Binding-site contacts:
Ligand atom C6 contacts residue LEU147 of chain 1.A at 3.3 Å (hydrophobic).
Ligand atom O7 contacts residue ASN41 of chain 1.A at 3.5 Å (h-bond).
Ligand atom O5 contacts residue LEU147 of chain 1.A at 3.7 Å.
Ligand atom C5 contacts residue ASN41 of chain 1.A at 3.7 Å.
Ligand atom C8 contacts residue ALA60 of chain 1.A at 3.9 Å (hydrophobic).
Ligand atom C7 contacts residue ASN41 of chain 1.A at 3.6 Å.
Ligand atom C1 contacts residue GLY39 of chain 1.A at 4.3 Å.
Ligand atom C4 contacts residue ASN41 of chain 1.A at 4.3 Å.
Ligand atom C1 contacts residue LEU147 of chain 1.A at 4.3 Å (hydrophobic).
Ligand atom N2 contacts residue GLY39 of chain 1.A at 3.2 Å (h-bond).
Ligand atom C7 contacts residue ILE58 of chain 1.A at 4.4 Å (hydrophobic).
Ligand atom C2 contacts residue GLY39 of chain 1.A at 4.3 Å.
Ligand atom N2 contacts residue ASN41 of chain 1.A at 2.8 Å (h-bond).
Ligand atom C2 contacts residue ASN41 of chain 1.A at 2.4 Å.
Ligand atom O7 contacts residue ILE58 of chain 1.A at 3.9 Å.
Ligand atom C5 contacts residue LEU147 of chain 1.A at 3.7 Å (hydrophobic).
Ligand atom C3 contacts residue ASN41 of chain 1.A at 3.8 Å.
Ligand atom C8 contacts residue GLY39 of chain 1.A at 3.3 Å.
Ligand atom O5 contacts residue ASN41 of chain 1.A at 2.4 Å (h-bond).
Ligand atom C7 contacts residue GLY39 of chain 1.A at 3.8 Å.
Ligand atom C8 contacts residue ILE58 of chain 1.A at 4.0 Å (hydrophobic).
Ligand atom C1 contacts residue ASN41 of chain 1.A at 1.4 Å.
Ligand atom C8 contacts residue THR59 of chain 1.A at 4.2 Å.

This small molecule binds to this protein.
Small molecule (SMILES): CC(=O)N[C@H]1[C@H](O[C@H]2[C@H](O)[C@@H](NC(C)=O)CO[C@@H]2CO)O[C@H](CO)[C@@H](O)[C@@H]1O

Sequence of chain 1.A:
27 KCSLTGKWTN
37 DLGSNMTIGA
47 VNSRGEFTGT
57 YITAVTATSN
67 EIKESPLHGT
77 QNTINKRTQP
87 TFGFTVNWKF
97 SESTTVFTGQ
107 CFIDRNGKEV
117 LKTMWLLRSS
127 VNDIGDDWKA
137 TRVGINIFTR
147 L